Sequence of chain 1.D:
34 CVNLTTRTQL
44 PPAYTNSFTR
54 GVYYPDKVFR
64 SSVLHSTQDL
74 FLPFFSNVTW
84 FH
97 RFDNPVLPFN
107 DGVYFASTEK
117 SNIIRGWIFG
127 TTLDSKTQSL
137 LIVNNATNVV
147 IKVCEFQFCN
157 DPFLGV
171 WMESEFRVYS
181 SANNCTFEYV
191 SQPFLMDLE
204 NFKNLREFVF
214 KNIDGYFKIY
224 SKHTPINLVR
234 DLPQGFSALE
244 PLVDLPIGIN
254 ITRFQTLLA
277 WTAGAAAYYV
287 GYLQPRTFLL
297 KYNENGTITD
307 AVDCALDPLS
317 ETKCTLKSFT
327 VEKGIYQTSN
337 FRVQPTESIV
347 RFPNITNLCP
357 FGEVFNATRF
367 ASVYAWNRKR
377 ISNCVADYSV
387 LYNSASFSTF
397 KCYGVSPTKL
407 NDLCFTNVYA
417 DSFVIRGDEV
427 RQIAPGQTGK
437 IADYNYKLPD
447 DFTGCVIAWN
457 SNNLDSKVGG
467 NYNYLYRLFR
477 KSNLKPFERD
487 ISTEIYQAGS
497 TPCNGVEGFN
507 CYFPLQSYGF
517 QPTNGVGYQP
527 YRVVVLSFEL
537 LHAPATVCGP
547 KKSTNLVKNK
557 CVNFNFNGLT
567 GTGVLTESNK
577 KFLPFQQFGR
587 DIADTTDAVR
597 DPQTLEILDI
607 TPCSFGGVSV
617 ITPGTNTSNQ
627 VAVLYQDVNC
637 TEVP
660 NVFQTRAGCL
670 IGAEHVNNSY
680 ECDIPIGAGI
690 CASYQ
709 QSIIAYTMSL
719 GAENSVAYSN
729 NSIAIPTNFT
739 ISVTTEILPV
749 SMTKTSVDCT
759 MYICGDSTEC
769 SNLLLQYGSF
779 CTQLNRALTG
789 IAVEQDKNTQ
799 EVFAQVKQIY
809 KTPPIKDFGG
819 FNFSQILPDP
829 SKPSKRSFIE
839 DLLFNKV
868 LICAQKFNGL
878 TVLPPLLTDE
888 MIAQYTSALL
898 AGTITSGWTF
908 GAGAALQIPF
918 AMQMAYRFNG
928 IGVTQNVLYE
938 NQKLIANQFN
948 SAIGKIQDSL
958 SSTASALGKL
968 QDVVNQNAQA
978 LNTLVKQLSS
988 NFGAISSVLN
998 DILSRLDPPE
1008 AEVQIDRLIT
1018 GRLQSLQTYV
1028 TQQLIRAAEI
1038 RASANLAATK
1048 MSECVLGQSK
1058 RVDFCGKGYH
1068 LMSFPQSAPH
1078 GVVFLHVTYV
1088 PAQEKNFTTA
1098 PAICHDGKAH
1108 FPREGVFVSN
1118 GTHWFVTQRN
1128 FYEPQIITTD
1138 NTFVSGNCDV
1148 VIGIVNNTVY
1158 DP

This small molecule binds to this protein.
Small molecule (SMILES): CC(=O)N[C@@H]1[C@@H](O)[C@H](O)[C@@H](CO)O[C@H]1O

Binding-site contacts:
Ligand atom O7 contacts residue ASN676 of chain 1.D at 3.3 Å (h-bond).
Ligand atom C5 contacts residue ASN676 of chain 1.D at 3.8 Å.
Ligand atom N2 contacts residue ASN676 of chain 1.D at 3.0 Å (h-bond).
Ligand atom O5 contacts residue ASN676 of chain 1.D at 2.4 Å (h-bond).
Ligand atom C8 contacts residue ASN676 of chain 1.D at 3.8 Å.
Ligand atom C8 contacts residue HIS674 of chain 1.D at 3.3 Å.
Ligand atom C4 contacts residue ASN676 of chain 1.D at 4.3 Å.
Ligand atom C2 contacts residue ASN676 of chain 1.D at 2.5 Å.
Ligand atom C1 contacts residue ASN676 of chain 1.D at 1.5 Å.
Ligand atom C3 contacts residue ASN676 of chain 1.D at 3.9 Å.
Ligand atom C8 contacts residue VAL675 of chain 1.D at 3.8 Å (hydrophobic).
Ligand atom C7 contacts residue ASN676 of chain 1.D at 3.3 Å.
Ligand atom C7 contacts residue HIS674 of chain 1.D at 4.5 Å.